Binding-site contacts:
Ligand atom C3 contacts residue GLN47 of chain 1.A at 3.4 Å.
Ligand atom O5 contacts residue TRP81 of chain 1.A at 4.3 Å.
Ligand atom O6 contacts residue ILE46 of chain 1.A at 2.8 Å (h-bond).
Ligand atom O7 contacts residue ASN83 of chain 1.A at 3.6 Å.
Ligand atom C4 contacts residue ASN83 of chain 1.A at 4.2 Å.
Ligand atom O7 contacts residue ASN88 of chain 1.A at 3.6 Å.
Ligand atom N2 contacts residue ASN83 of chain 1.A at 2.9 Å (h-bond).
Ligand atom C8 contacts residue ASN83 of chain 1.A at 4.5 Å.
Ligand atom C6 contacts residue ILE46 of chain 1.A at 3.3 Å (hydrophobic).
Ligand atom C2 contacts residue GLN47 of chain 1.A at 3.6 Å.
Ligand atom C1 contacts residue THR85 of chain 1.A at 3.5 Å.
Ligand atom C3 contacts residue ASN83 of chain 1.A at 3.8 Å.
Ligand atom N2 contacts residue THR85 of chain 1.A at 2.8 Å (h-bond).
Ligand atom N2 contacts residue GLN47 of chain 1.A at 3.0 Å (h-bond).
Ligand atom C6 contacts residue TRP81 of chain 1.A at 3.6 Å (hydrophobic).
Ligand atom C7 contacts residue GLN47 of chain 1.A at 3.9 Å.
Ligand atom C8 contacts residue THR85 of chain 1.A at 3.6 Å.
Ligand atom C1 contacts residue ASN83 of chain 1.A at 1.4 Å.
Ligand atom C7 contacts residue ASN83 of chain 1.A at 3.4 Å.
Ligand atom O6 contacts residue GLN47 of chain 1.A at 3.8 Å.
Ligand atom C2 contacts residue THR85 of chain 1.A at 3.6 Å.
Ligand atom N2 contacts residue ILE46 of chain 1.A at 3.9 Å.
Ligand atom C8 contacts residue LEU92 of chain 1.A at 3.7 Å (hydrophobic).
Ligand atom C3 contacts residue THR85 of chain 1.A at 4.1 Å.
Ligand atom C7 contacts residue THR85 of chain 1.A at 3.7 Å.
Ligand atom C8 contacts residue ILE46 of chain 1.A at 3.3 Å (hydrophobic).
Ligand atom C7 contacts residue ILE46 of chain 1.A at 3.9 Å (hydrophobic).
Ligand atom O3 contacts residue GLN47 of chain 1.A at 3.6 Å.
Ligand atom C8 contacts residue GLN47 of chain 1.A at 4.0 Å.
Ligand atom C5 contacts residue TRP81 of chain 1.A at 4.1 Å (hydrophobic).
Ligand atom C2 contacts residue ASN83 of chain 1.A at 2.5 Å.
Ligand atom C7 contacts residue TRP81 of chain 1.A at 4.5 Å (hydrophobic).
Ligand atom C5 contacts residue ASN83 of chain 1.A at 3.6 Å.
Ligand atom O5 contacts residue ASN83 of chain 1.A at 2.3 Å (h-bond).
Ligand atom O7 contacts residue TRP81 of chain 1.A at 3.9 Å.
Ligand atom O5 contacts residue LEU45 of chain 1.A at 4.2 Å.
Ligand atom O6 contacts residue LEU45 of chain 1.A at 3.4 Å.
Ligand atom C5 contacts residue THR85 of chain 1.A at 4.5 Å.
Ligand atom C1 contacts residue GLN47 of chain 1.A at 4.3 Å.
Ligand atom C8 contacts residue TRP81 of chain 1.A at 3.8 Å (hydrophobic).

Sequence of chain 1.A:
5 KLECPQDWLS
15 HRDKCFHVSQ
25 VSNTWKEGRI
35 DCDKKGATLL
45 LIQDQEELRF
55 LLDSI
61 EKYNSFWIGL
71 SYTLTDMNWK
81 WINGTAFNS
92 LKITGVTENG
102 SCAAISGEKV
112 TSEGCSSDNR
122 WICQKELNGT

This small molecule binds to this protein.
Small molecule (SMILES): CC(=O)N[C@H]1[C@H](O[C@H]2[C@H](O)[C@@H](NC(C)=O)CO[C@@H]2CO)O[C@H](CO)[C@@H](O)[C@@H]1O